The small molecule below binds the protein below.
Small molecule (SMILES): O=C(Cc1cccs1)N[C@H](B(O)O)c1cccc(C(=O)O)c1

Binding-site contacts:
Ligand atom CAB contacts residue GLY216 of chain 1.A at 3.8 Å.
Ligand atom CAL contacts residue GLN242 of chain 1.A at 3.3 Å.
Ligand atom CAC contacts residue GLY216 of chain 1.A at 4.1 Å.
Ligand atom CAB contacts residue GLY240 of chain 1.A at 4.4 Å.
Ligand atom NAJ contacts residue GLN242 of chain 1.A at 2.8 Å (h-bond).
Ligand atom SAD contacts residue GLN242 of chain 1.A at 3.3 Å (h-bond).
Ligand atom CAF contacts residue GLY240 of chain 1.A at 3.7 Å.
Ligand atom CAS contacts residue GLN242 of chain 1.A at 4.0 Å.
Ligand atom CAE contacts residue ARG215 of chain 1.A at 4.0 Å.
Ligand atom CAR contacts residue GLN242 of chain 1.A at 3.8 Å.
Ligand atom CAM contacts residue GLN242 of chain 1.A at 3.3 Å.
Ligand atom CAC contacts residue ARG215 of chain 1.A at 3.5 Å.
Ligand atom CAH contacts residue GLN242 of chain 1.A at 3.8 Å.
Ligand atom SAD contacts residue ARG215 of chain 1.A at 4.1 Å.
Ligand atom CAQ contacts residue GLN242 of chain 1.A at 3.2 Å.
Ligand atom CAF contacts residue ARG215 of chain 1.A at 3.9 Å.
Ligand atom B contacts residue GLN242 of chain 1.A at 3.4 Å.
Ligand atom CAB contacts residue GLN242 of chain 1.A at 3.3 Å.
Ligand atom OAO contacts residue GLN242 of chain 1.A at 2.4 Å (h-bond).
Ligand atom CAB contacts residue ARG215 of chain 1.A at 3.6 Å.
Ligand atom CAC contacts residue SER241 of chain 1.A at 3.2 Å.
Ligand atom CAG contacts residue GLN242 of chain 1.A at 3.9 Å.
Ligand atom CAK contacts residue GLN242 of chain 1.A at 3.6 Å.
Ligand atom CAB contacts residue SER241 of chain 1.A at 3.1 Å.
Ligand atom CAN contacts residue GLN242 of chain 1.A at 3.9 Å.
Ligand atom CAG contacts residue ARG215 of chain 1.A at 4.3 Å.
Ligand atom CAC contacts residue GLY240 of chain 1.A at 3.2 Å.
Ligand atom CAC contacts residue GLN242 of chain 1.A at 3.2 Å.
Ligand atom CAE contacts residue GLN242 of chain 1.A at 3.1 Å.
Ligand atom CAF contacts residue GLN242 of chain 1.A at 3.1 Å.

Sequence of chain 1.A:
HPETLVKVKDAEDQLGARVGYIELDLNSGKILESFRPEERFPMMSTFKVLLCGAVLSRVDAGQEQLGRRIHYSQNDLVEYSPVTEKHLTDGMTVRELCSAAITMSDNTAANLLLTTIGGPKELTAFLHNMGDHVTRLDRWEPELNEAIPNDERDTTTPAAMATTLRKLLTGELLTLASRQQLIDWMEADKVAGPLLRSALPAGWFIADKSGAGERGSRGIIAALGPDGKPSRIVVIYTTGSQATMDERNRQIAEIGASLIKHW